The protein below binds the small molecule below.
Small molecule (SMILES): Fc1ccc2nc(Nc3nc(-c4ccccn4)cs3)sc2c1

Binding-site contacts:
Ligand atom S21 contacts residue TRP211 of chain 1.A at 3.6 Å.
Ligand atom N04 contacts residue LEU187 of chain 1.A at 3.4 Å.
Ligand atom C15 contacts residue TRP211 of chain 1.A at 3.7 Å (hydrophobic).
Ligand atom N14 contacts residue ASN180 of chain 1.A at 3.3 Å (h-bond).
Ligand atom N12 contacts residue ASN183 of chain 1.A at 3.6 Å.
Ligand atom C16 contacts residue THR153 of chain 1.A at 3.0 Å.
Ligand atom C08 contacts residue MET146 of chain 1.A at 3.4 Å (hydrophobic).
Ligand atom N11 contacts residue PHE114 of chain 1.A at 3.8 Å.
Ligand atom C19 contacts residue GLY110 of chain 1.A at 3.4 Å.
Ligand atom C20 contacts residue TRP211 of chain 1.A at 3.8 Å (hydrophobic).
Ligand atom C03 contacts residue LEU187 of chain 1.A at 3.2 Å (hydrophobic).
Ligand atom N12 contacts residue TRP211 of chain 1.A at 3.7 Å.
Ligand atom C01 contacts residue TRP142 of chain 1.A at 3.3 Å (hydrophobic).
Ligand atom C07 contacts residue PHE114 of chain 1.A at 3.8 Å (hydrophobic).
Ligand atom C13 contacts residue TRP211 of chain 1.A at 3.3 Å (hydrophobic).
Ligand atom N14 contacts residue THR153 of chain 1.A at 3.0 Å (h-bond).
Ligand atom F22 contacts residue GLY110 of chain 1.A at 3.8 Å.
Ligand atom C06 contacts residue GLU184 of chain 1.A at 3.5 Å.
Ligand atom C13 contacts residue PHE114 of chain 1.A at 3.7 Å (hydrophobic).
Ligand atom N04 contacts residue PHE114 of chain 1.A at 3.3 Å.
Ligand atom C10 contacts residue PHE114 of chain 1.A at 3.8 Å (hydrophobic).
Ligand atom C02 contacts residue GLU184 of chain 1.A at 3.8 Å.
Ligand atom C10 contacts residue ASN180 of chain 1.A at 2.9 Å.
Ligand atom C02 contacts residue PHE188 of chain 1.A at 3.0 Å (hydrophobic).
Ligand atom N11 contacts residue ASN183 of chain 1.A at 3.6 Å.
Ligand atom S09 contacts residue TRP149 of chain 1.A at 3.4 Å.
Ligand atom N12 contacts residue ASN180 of chain 1.A at 2.6 Å (h-bond).
Ligand atom C16 contacts residue TYR152 of chain 1.A at 3.6 Å (hydrophobic).
Ligand atom S21 contacts residue ILE111 of chain 1.A at 3.4 Å.
Ligand atom C19 contacts residue ILE111 of chain 1.A at 3.6 Å (hydrophobic).
Ligand atom C08 contacts residue TRP149 of chain 1.A at 3.2 Å (hydrophobic).
Ligand atom C06 contacts residue TRP142 of chain 1.A at 3.5 Å (hydrophobic).
Ligand atom C15 contacts residue THR153 of chain 1.A at 3.3 Å.
Ligand atom S09 contacts residue ASN180 of chain 1.A at 2.8 Å (h-bond).
Ligand atom C13 contacts residue ASN180 of chain 1.A at 3.2 Å.
Ligand atom C01 contacts residue PHE188 of chain 1.A at 3.2 Å (hydrophobic).
Ligand atom C01 contacts residue GLU184 of chain 1.A at 3.3 Å.
Ligand atom C03 contacts residue PHE118 of chain 1.A at 3.6 Å (hydrophobic).
Ligand atom N14 contacts residue TRP211 of chain 1.A at 3.4 Å.
Ligand atom C17 contacts residue TYR152 of chain 1.A at 3.4 Å (hydrophobic).

Sequence of chain 1.A:
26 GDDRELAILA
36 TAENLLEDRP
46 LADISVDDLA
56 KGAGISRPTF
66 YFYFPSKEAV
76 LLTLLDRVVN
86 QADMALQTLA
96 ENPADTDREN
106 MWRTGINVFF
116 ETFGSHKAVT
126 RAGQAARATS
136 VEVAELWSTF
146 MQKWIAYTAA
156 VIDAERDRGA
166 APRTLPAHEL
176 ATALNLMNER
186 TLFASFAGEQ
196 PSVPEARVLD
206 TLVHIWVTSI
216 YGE